This protein binds this small molecule.
Small molecule (SMILES): CC(=O)N[C@@H]1[C@@H](O)[C@H](O)[C@@H](CO)O[C@H]1O

Binding-site contacts:
Ligand atom C5 contacts residue ASN431 of chain 1.D at 3.6 Å.
Ligand atom C6 contacts residue GLU429 of chain 1.D at 3.9 Å.
Ligand atom O5 contacts residue ASN431 of chain 1.D at 2.3 Å (h-bond).
Ligand atom N2 contacts residue ASN431 of chain 1.D at 3.3 Å (h-bond).
Ligand atom C2 contacts residue ASN431 of chain 1.D at 2.5 Å.
Ligand atom C8 contacts residue ASN431 of chain 1.D at 3.6 Å.
Ligand atom O6 contacts residue GLU429 of chain 1.D at 3.2 Å.
Ligand atom C3 contacts residue ASN431 of chain 1.D at 3.7 Å.
Ligand atom C7 contacts residue ASN431 of chain 1.D at 3.8 Å.
Ligand atom C1 contacts residue ASN431 of chain 1.D at 1.4 Å.
Ligand atom O3 contacts residue ASN431 of chain 1.D at 3.9 Å.
Ligand atom C4 contacts residue ASN431 of chain 1.D at 4.2 Å.

Sequence of chain 1.D:
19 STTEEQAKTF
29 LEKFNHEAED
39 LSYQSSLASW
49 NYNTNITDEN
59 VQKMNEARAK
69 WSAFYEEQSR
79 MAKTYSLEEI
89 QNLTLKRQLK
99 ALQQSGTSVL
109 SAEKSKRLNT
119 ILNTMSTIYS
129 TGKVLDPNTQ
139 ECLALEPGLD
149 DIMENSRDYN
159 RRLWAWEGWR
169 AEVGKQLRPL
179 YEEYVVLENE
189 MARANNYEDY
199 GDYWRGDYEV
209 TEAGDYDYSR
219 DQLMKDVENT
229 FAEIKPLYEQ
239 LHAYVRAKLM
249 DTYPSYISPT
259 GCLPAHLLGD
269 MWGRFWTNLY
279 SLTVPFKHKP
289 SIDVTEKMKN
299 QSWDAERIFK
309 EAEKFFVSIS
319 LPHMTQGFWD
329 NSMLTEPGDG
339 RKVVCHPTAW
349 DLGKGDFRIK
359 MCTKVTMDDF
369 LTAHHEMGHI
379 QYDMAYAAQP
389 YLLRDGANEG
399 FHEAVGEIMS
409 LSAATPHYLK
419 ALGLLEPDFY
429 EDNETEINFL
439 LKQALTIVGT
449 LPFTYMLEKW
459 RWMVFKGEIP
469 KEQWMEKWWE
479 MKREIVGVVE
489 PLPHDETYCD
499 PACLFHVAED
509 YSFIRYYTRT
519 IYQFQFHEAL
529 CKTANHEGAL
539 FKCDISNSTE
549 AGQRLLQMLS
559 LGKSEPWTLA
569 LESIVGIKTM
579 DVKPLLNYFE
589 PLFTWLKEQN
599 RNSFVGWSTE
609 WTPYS